Binding-site contacts:
Ligand atom C1 contacts residue THR529 of chain 1.A at 4.3 Å.
Ligand atom C1 contacts residue ASN560 of chain 1.A at 1.4 Å.
Ligand atom C8 contacts residue ASN560 of chain 1.A at 4.3 Å.
Ligand atom C7 contacts residue ASN560 of chain 1.A at 3.1 Å.
Ligand atom O5 contacts residue THR529 of chain 1.A at 3.5 Å.
Ligand atom O6 contacts residue SER526 of chain 1.A at 3.9 Å.
Ligand atom O7 contacts residue ASN560 of chain 1.A at 3.0 Å (h-bond).
Ligand atom C4 contacts residue ASN560 of chain 1.A at 4.2 Å.
Ligand atom C3 contacts residue ASN560 of chain 1.A at 3.8 Å.
Ligand atom C5 contacts residue ASN560 of chain 1.A at 3.7 Å.
Ligand atom O5 contacts residue ASN560 of chain 1.A at 2.3 Å (h-bond).
Ligand atom C6 contacts residue THR529 of chain 1.A at 3.5 Å.
Ligand atom C5 contacts residue THR529 of chain 1.A at 4.2 Å.
Ligand atom O6 contacts residue THR529 of chain 1.A at 3.4 Å (h-bond).
Ligand atom C2 contacts residue ASN560 of chain 1.A at 2.4 Å.
Ligand atom N2 contacts residue ASN560 of chain 1.A at 2.9 Å (h-bond).

The small molecule below binds the protein below.
Small molecule (SMILES): CC(=O)N[C@@H]1[C@@H](O)[C@H](O)[C@@H](CO)O[C@H]1O

Sequence of chain 1.A:
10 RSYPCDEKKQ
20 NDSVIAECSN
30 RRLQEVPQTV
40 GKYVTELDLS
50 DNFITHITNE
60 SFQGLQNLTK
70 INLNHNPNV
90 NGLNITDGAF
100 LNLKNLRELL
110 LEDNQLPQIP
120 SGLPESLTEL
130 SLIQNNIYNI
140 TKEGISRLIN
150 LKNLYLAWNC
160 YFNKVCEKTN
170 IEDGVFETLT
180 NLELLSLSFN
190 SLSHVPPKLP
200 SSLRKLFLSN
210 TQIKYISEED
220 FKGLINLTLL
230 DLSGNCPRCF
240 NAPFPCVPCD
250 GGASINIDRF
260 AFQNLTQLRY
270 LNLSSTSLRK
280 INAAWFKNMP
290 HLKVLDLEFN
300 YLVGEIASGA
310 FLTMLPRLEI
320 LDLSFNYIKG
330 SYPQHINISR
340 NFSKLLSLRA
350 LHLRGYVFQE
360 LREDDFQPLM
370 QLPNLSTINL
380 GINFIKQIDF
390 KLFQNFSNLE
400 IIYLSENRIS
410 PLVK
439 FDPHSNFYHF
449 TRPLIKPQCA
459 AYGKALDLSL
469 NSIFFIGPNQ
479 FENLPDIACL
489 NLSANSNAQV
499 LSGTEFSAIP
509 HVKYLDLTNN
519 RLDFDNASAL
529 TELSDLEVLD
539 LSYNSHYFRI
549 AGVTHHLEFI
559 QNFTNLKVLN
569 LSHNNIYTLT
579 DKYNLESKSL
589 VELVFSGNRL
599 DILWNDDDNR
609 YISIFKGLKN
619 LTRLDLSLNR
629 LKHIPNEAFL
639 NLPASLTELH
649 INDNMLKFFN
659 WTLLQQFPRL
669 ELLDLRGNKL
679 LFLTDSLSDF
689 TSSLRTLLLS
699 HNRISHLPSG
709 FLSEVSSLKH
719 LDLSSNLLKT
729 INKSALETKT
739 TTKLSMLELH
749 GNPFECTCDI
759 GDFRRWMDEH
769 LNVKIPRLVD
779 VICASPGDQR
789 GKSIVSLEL